This protein binds this small molecule.
Small molecule (SMILES): Nc1nc2c(ncn2[C@@H]2O[C@H](CO[P](=O)(O)O[P](=O)(O)CP(=O)(O)O)[C@@H](O)[C@H]2O)c(=O)[nH]1

Binding-site contacts:
Ligand atom C2 contacts residue LYS147 of chain 1.A at 3.5 Å.
Ligand atom C5' contacts residue GLY13 of chain 1.A at 3.7 Å.
Ligand atom O2B contacts residue LYS16 of chain 1.A at 2.7 Å (salt-bridge).
Ligand atom O3A contacts residue LYS16 of chain 1.A at 3.6 Å.
Ligand atom O1B contacts residue GLY12 of chain 1.A at 3.5 Å.
Ligand atom O3A contacts residue GLY15 of chain 1.A at 3.1 Å (h-bond).
Ligand atom O1B contacts residue GLY13 of chain 1.A at 2.5 Å (h-bond).
Ligand atom O4' contacts residue LYS117 of chain 1.A at 3.4 Å (salt-bridge).
Ligand atom C6 contacts residue ASP119 of chain 1.A at 3.7 Å.
Ligand atom O1A contacts residue GLY15 of chain 1.A at 3.6 Å.
Ligand atom O2B contacts residue VAL14 of chain 1.A at 3.4 Å (h-bond).
Ligand atom O6 contacts residue LYS117 of chain 1.A at 3.5 Å.
Ligand atom O6 contacts residue LYS147 of chain 1.A at 3.6 Å.
Ligand atom C6 contacts residue LYS117 of chain 1.A at 3.6 Å.
Ligand atom N3 contacts residue LYS147 of chain 1.A at 3.6 Å.
Ligand atom O6 contacts residue ASN116 of chain 1.A at 3.2 Å (h-bond).
Ligand atom N7 contacts residue ASN116 of chain 1.A at 3.2 Å (h-bond).
Ligand atom O2G contacts residue ASP57 of chain 1.A at 3.1 Å (salt-bridge).
Ligand atom N7 contacts residue ALA18 of chain 1.A at 3.7 Å.
Ligand atom O1G contacts residue SER17 of chain 1.A at 2.4 Å (h-bond).
Ligand atom N7 contacts residue ALA146 of chain 1.A at 3.6 Å.
Ligand atom N2 contacts residue LEU120 of chain 1.A at 3.6 Å.
Ligand atom O1G contacts residue PRO34 of chain 1.A at 3.0 Å (h-bond).
Ligand atom PG contacts residue SER17 of chain 1.A at 2.9 Å.
Ligand atom O2B contacts residue GLY15 of chain 1.A at 3.1 Å (h-bond).
Ligand atom N1 contacts residue ASP119 of chain 1.A at 2.9 Å (salt-bridge).
Ligand atom O6 contacts residue SER145 of chain 1.A at 3.4 Å.
Ligand atom O6 contacts residue ALA146 of chain 1.A at 2.8 Å (h-bond).
Ligand atom N1 contacts residue LYS147 of chain 1.A at 3.3 Å.
Ligand atom C8 contacts residue ALA18 of chain 1.A at 3.6 Å (hydrophobic).
Ligand atom O2G contacts residue SER17 of chain 1.A at 3.2 Å (h-bond).
Ligand atom N2 contacts residue ASP119 of chain 1.A at 3.1 Å (salt-bridge).
Ligand atom O2G contacts residue THR58 of chain 1.A at 3.1 Å (h-bond).
Ligand atom O2B contacts residue GLY13 of chain 1.A at 3.5 Å (h-bond).
Ligand atom O6 contacts residue ASP119 of chain 1.A at 3.5 Å (salt-bridge).
Ligand atom PB contacts residue GLY13 of chain 1.A at 3.5 Å.
Ligand atom O1A contacts residue SER17 of chain 1.A at 3.5 Å.
Ligand atom C3B contacts residue SER17 of chain 1.A at 2.9 Å.
Ligand atom O1A contacts residue ALA18 of chain 1.A at 3.0 Å (h-bond).
Ligand atom C6 contacts residue LYS147 of chain 1.A at 3.7 Å.

Sequence of chain 1.A:
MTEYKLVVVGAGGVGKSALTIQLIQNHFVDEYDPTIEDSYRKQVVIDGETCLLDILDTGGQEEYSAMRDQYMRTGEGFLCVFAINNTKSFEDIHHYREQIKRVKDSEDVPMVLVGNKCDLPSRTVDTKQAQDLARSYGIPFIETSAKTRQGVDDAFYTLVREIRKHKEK